This protein binds this small molecule.
Small molecule (SMILES): Cc1cc(CCCOc2c(C)cc(-c3noc(C(F)(F)F)n3)cc2C)on1

Binding-site contacts:
Ligand atom F3 contacts residue MET150 of chain 28.A at 3.8 Å.
Ligand atom CM3 contacts residue THR101 of chain 28.A at 3.8 Å.
Ligand atom C2B contacts residue LEU99 of chain 28.A at 3.4 Å (hydrophobic).
Ligand atom N1A contacts residue LEU226 of chain 28.A at 3.6 Å.
Ligand atom F3 contacts residue ALA149 of chain 28.A at 3.6 Å.
Ligand atom C3A contacts residue LEU226 of chain 28.A at 3.8 Å (hydrophobic).
Ligand atom O1A contacts residue LEU186 of chain 28.A at 3.7 Å.
Ligand atom CM4 contacts residue LEU186 of chain 28.A at 3.8 Å (hydrophobic).
Ligand atom O1 contacts residue PHE119 of chain 28.A at 3.5 Å.
Ligand atom O1 contacts residue TYR197 of chain 28.A at 3.3 Å.
Ligand atom F3 contacts residue PRO173 of chain 28.A at 2.6 Å.
Ligand atom CM4 contacts residue ALA149 of chain 28.A at 3.6 Å (hydrophobic).
Ligand atom C4 contacts residue THR101 of chain 28.A at 3.8 Å.
Ligand atom F2 contacts residue ALA149 of chain 28.A at 2.5 Å.
Ligand atom F2 contacts residue SER174 of chain 28.A at 3.7 Å.
Ligand atom C3C contacts residue THR121 of chain 28.A at 3.7 Å.
Ligand atom O1B contacts residue LEU99 of chain 28.A at 3.6 Å.
Ligand atom C5B contacts residue ILE123 of chain 28.A at 3.7 Å (hydrophobic).
Ligand atom CM2 contacts residue LEU99 of chain 28.A at 3.3 Å (hydrophobic).
Ligand atom F3 contacts residue SER174 of chain 28.A at 3.8 Å.
Ligand atom CM2 contacts residue MET191 of chain 28.A at 3.4 Å (hydrophobic).
Ligand atom C6B contacts residue ILE123 of chain 28.A at 3.8 Å (hydrophobic).
Ligand atom C3 contacts residue THR101 of chain 28.A at 3.8 Å.
Ligand atom CM2 contacts residue ILE188 of chain 28.A at 3.6 Å (hydrophobic).
Ligand atom C6B contacts residue LEU99 of chain 28.A at 3.9 Å (hydrophobic).
Ligand atom CM6 contacts residue ILE123 of chain 28.A at 3.8 Å (hydrophobic).
Ligand atom F1 contacts residue LEU186 of chain 28.A at 3.1 Å.
Ligand atom C3B contacts residue ILE188 of chain 28.A at 3.5 Å (hydrophobic).
Ligand atom C3A contacts residue LEU186 of chain 28.A at 3.8 Å (hydrophobic).
Ligand atom N2 contacts residue PHE119 of chain 28.A at 3.5 Å.
Ligand atom CM4 contacts residue PRO173 of chain 28.A at 3.7 Å (hydrophobic).
Ligand atom C1B contacts residue LEU99 of chain 28.A at 3.6 Å (hydrophobic).
Ligand atom O1A contacts residue LEU226 of chain 28.A at 3.6 Å.
Ligand atom N3A contacts residue TYR151 of chain 28.A at 3.6 Å.
Ligand atom C2B contacts residue ILE188 of chain 28.A at 3.7 Å (hydrophobic).
Ligand atom N2 contacts residue TYR197 of chain 28.A at 3.4 Å.
Ligand atom F3 contacts residue TYR151 of chain 28.A at 2.9 Å.
Ligand atom C2A contacts residue LEU226 of chain 28.A at 3.8 Å (hydrophobic).
Ligand atom CM6 contacts residue TRP97 of chain 28.A at 3.6 Å (hydrophobic).
Ligand atom F2 contacts residue VAL175 of chain 28.A at 3.2 Å.

Sequence of chain 29.C:
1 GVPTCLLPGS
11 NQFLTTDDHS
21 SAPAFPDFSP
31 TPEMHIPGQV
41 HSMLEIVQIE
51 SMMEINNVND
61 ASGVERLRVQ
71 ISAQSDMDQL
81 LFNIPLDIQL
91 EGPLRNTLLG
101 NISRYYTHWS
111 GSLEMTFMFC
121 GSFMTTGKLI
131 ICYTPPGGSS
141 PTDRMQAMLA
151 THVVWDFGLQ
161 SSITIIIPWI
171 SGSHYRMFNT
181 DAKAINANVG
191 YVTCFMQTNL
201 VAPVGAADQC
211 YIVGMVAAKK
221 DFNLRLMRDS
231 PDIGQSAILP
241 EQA

Sequence of chain 28.C:
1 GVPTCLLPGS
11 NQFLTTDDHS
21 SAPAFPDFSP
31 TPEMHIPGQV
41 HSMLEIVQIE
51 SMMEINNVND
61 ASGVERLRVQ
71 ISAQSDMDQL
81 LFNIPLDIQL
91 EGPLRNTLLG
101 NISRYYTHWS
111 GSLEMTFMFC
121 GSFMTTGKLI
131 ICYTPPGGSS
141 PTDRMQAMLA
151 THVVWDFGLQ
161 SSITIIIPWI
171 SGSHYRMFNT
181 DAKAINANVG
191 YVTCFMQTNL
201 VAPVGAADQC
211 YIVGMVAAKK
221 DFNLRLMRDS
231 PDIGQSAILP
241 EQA

Sequence of chain 28.A:
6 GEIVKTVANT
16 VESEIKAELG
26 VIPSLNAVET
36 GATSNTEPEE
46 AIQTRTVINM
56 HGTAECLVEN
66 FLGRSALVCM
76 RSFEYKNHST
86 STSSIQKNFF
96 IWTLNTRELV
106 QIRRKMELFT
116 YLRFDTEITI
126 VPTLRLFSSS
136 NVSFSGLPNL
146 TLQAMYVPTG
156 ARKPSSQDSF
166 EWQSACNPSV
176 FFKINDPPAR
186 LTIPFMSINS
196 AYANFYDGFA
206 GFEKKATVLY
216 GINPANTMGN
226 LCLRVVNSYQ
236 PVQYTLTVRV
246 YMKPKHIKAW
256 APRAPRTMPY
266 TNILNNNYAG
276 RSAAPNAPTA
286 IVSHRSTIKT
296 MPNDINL